A protein and the small-molecule ligand that binds it are described below.
Small molecule (SMILES): CC(C)(C)C#CCc1c[nH]c2ncsc12

Sequence of chain 1.B:
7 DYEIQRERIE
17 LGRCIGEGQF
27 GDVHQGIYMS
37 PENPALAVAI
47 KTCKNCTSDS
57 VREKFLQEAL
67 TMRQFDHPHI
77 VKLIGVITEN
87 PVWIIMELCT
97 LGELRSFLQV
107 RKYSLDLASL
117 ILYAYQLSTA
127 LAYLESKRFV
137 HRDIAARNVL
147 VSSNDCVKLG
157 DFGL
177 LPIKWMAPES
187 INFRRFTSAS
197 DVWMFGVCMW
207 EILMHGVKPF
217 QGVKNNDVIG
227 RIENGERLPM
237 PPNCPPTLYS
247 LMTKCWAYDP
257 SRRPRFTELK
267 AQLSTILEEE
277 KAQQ

Binding-site contacts:
Ligand atom C13 contacts residue GLY24 of chain 1.B at 3.7 Å.
Ligand atom C5 contacts residue GLU93 of chain 1.B at 3.3 Å.
Ligand atom C15 contacts residue LYS47 of chain 1.B at 3.7 Å.
Ligand atom N6 contacts residue CYS95 of chain 1.B at 3.2 Å (h-bond).
Ligand atom C5 contacts residue ALA45 of chain 1.B at 3.3 Å (hydrophobic).
Ligand atom C13 contacts residue ASP157 of chain 1.B at 3.6 Å.
Ligand atom C2 contacts residue LEU146 of chain 1.B at 3.6 Å (hydrophobic).
Ligand atom C10 contacts residue LEU146 of chain 1.B at 3.9 Å (hydrophobic).
Ligand atom S1 contacts residue VAL29 of chain 1.B at 4.0 Å.
Ligand atom C7 contacts residue LEU146 of chain 1.B at 4.0 Å (hydrophobic).
Ligand atom C15 contacts residue ASP157 of chain 1.B at 4.0 Å.
Ligand atom C7 contacts residue ILE21 of chain 1.B at 3.6 Å (hydrophobic).
Ligand atom C3 contacts residue LEU146 of chain 1.B at 3.9 Å (hydrophobic).
Ligand atom N6 contacts residue GLY98 of chain 1.B at 3.8 Å.
Ligand atom C5 contacts residue CYS95 of chain 1.B at 3.8 Å (hydrophobic).
Ligand atom N4 contacts residue GLU93 of chain 1.B at 3.9 Å.
Ligand atom C5 contacts residue LEU94 of chain 1.B at 4.1 Å (hydrophobic).
Ligand atom S1 contacts residue MET92 of chain 1.B at 3.3 Å.
Ligand atom C8 contacts residue ILE21 of chain 1.B at 3.7 Å (hydrophobic).
Ligand atom C15 contacts residue GLY156 of chain 1.B at 3.3 Å.
Ligand atom S1 contacts residue LEU146 of chain 1.B at 3.4 Å.
Ligand atom C5 contacts residue LEU146 of chain 1.B at 3.5 Å (hydrophobic).
Ligand atom C8 contacts residue LEU146 of chain 1.B at 3.7 Å (hydrophobic).
Ligand atom C3 contacts residue CYS95 of chain 1.B at 3.6 Å (hydrophobic).
Ligand atom C7 contacts residue GLY98 of chain 1.B at 3.9 Å.
Ligand atom N4 contacts residue LEU94 of chain 1.B at 3.8 Å.
Ligand atom C11 contacts residue LEU146 of chain 1.B at 4.1 Å (hydrophobic).
Ligand atom C9 contacts residue GLY22 of chain 1.B at 4.0 Å.
Ligand atom C9 contacts residue ILE21 of chain 1.B at 3.7 Å (hydrophobic).
Ligand atom C14 contacts residue ARG143 of chain 1.B at 3.5 Å.
Ligand atom N6 contacts residue ILE21 of chain 1.B at 3.6 Å.
Ligand atom N4 contacts residue CYS95 of chain 1.B at 3.1 Å (h-bond).
Ligand atom C5 contacts residue MET92 of chain 1.B at 3.8 Å (hydrophobic).
Ligand atom C2 contacts residue ILE21 of chain 1.B at 3.8 Å (hydrophobic).
Ligand atom N6 contacts residue LEU146 of chain 1.B at 4.1 Å.
Ligand atom C15 contacts residue MET92 of chain 1.B at 4.0 Å (hydrophobic).
Ligand atom C3 contacts residue ILE21 of chain 1.B at 3.6 Å (hydrophobic).
Ligand atom N4 contacts residue LEU146 of chain 1.B at 3.9 Å.
Ligand atom N4 contacts residue ALA45 of chain 1.B at 3.8 Å.
Ligand atom S1 contacts residue ALA45 of chain 1.B at 3.7 Å.